Sequence of chain 1.C:
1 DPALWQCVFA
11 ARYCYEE

Binding-site contacts:
Ligand atom NB contacts residue ALA10 of chain 1.C at 4.0 Å.
Ligand atom CE contacts residue CYS7 of chain 1.C at 4.2 Å (hydrophobic).
Ligand atom OB contacts residue CYS7 of chain 1.C at 3.0 Å (h-bond).
Ligand atom NA contacts residue CYS7 of chain 1.C at 3.9 Å.
Ligand atom CJ contacts residue CYS14 of chain 1.C at 2.8 Å (hydrophobic).
Ligand atom CD contacts residue ALA11 of chain 1.C at 4.3 Å (hydrophobic).
Ligand atom CC contacts residue ALA10 of chain 1.C at 4.4 Å (hydrophobic).
Ligand atom CG contacts residue CYS7 of chain 1.C at 2.8 Å (hydrophobic).
Ligand atom CF contacts residue CYS7 of chain 1.C at 4.3 Å (hydrophobic).
Ligand atom OA contacts residue CYS14 of chain 1.C at 3.1 Å (h-bond).
Ligand atom CH contacts residue CYS7 of chain 1.C at 1.9 Å (hydrophobic).
Ligand atom CD contacts residue ALA10 of chain 1.C at 3.4 Å (hydrophobic).
Ligand atom OB contacts residue GLN6 of chain 1.C at 4.3 Å.
Ligand atom NB contacts residue CYS14 of chain 1.C at 3.8 Å.
Ligand atom CK contacts residue CYS14 of chain 1.C at 1.8 Å (hydrophobic).
Ligand atom CE contacts residue ALA10 of chain 1.C at 3.7 Å (hydrophobic).

The small molecule below binds the protein below.
Small molecule (SMILES): CC(=O)Nc1ccc(NC(C)=O)cc1